Sequence of chain 1.A:
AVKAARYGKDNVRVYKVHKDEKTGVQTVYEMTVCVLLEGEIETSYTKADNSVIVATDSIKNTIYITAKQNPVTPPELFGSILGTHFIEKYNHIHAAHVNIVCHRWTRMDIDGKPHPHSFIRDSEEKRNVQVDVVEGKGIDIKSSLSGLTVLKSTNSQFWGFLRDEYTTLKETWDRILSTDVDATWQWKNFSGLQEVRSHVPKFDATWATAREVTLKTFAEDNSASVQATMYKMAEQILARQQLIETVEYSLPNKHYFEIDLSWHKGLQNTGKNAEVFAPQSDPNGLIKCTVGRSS

This protein binds this small molecule.
Small molecule (SMILES): Nc1[nH]c(=O)[nH]c(=O)c1N

Sequence of chain 1.B:
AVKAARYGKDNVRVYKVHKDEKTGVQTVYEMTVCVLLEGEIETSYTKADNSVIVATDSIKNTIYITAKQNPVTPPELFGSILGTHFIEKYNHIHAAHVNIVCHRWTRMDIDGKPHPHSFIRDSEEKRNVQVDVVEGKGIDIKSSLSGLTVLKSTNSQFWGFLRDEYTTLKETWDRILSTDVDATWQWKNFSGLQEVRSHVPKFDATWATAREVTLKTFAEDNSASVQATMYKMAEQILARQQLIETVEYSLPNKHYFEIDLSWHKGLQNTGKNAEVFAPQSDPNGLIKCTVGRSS

Binding-site contacts:
Ligand atom C4 contacts residue PHE159 of chain 1.A at 3.2 Å (hydrophobic).
Ligand atom O2 contacts residue PHE159 of chain 1.A at 4.4 Å.
Ligand atom C6 contacts residue ARG176 of chain 1.A at 3.5 Å.
Ligand atom C5 contacts residue PHE159 of chain 1.A at 3.3 Å (hydrophobic).
Ligand atom N1 contacts residue PHE159 of chain 1.A at 4.2 Å.
Ligand atom C6 contacts residue THR57 of chain 1.B at 4.4 Å.
Ligand atom O4 contacts residue TYR8 of chain 1.B at 4.3 Å.
Ligand atom O2 contacts residue ARG176 of chain 1.A at 3.7 Å.
Ligand atom C4 contacts residue THR57 of chain 1.B at 3.9 Å.
Ligand atom C5 contacts residue THR57 of chain 1.B at 3.5 Å.
Ligand atom N6 contacts residue ARG176 of chain 1.A at 2.9 Å (salt-bridge).
Ligand atom N5 contacts residue ASP58 of chain 1.B at 3.7 Å.
Ligand atom N5 contacts residue LEU170 of chain 1.A at 4.3 Å.
Ligand atom N3 contacts residue PHE159 of chain 1.A at 3.5 Å.
Ligand atom N5 contacts residue PHE159 of chain 1.A at 3.5 Å.
Ligand atom O4 contacts residue ILE54 of chain 1.B at 3.7 Å.
Ligand atom C6 contacts residue PHE159 of chain 1.A at 3.7 Å (hydrophobic).
Ligand atom N1 contacts residue ARG176 of chain 1.A at 3.4 Å (salt-bridge).
Ligand atom O2 contacts residue GLN228 of chain 1.A at 4.0 Å.
Ligand atom N5 contacts residue THR57 of chain 1.B at 3.0 Å (h-bond).
Ligand atom N5 contacts residue ALA56 of chain 1.B at 4.0 Å.
Ligand atom N3 contacts residue GLN228 of chain 1.A at 4.4 Å.
Ligand atom O2 contacts residue VAL227 of chain 1.A at 3.2 Å.
Ligand atom O4 contacts residue VAL55 of chain 1.B at 4.2 Å.
Ligand atom C2 contacts residue ARG176 of chain 1.A at 4.0 Å.
Ligand atom O4 contacts residue THR57 of chain 1.B at 3.0 Å (h-bond).
Ligand atom C2 contacts residue PHE159 of chain 1.A at 3.9 Å (hydrophobic).
Ligand atom N6 contacts residue HIS256 of chain 1.A at 4.3 Å.
Ligand atom O4 contacts residue ALA56 of chain 1.B at 3.6 Å.
Ligand atom O4 contacts residue PHE159 of chain 1.A at 3.4 Å.
Ligand atom C2 contacts residue VAL227 of chain 1.A at 4.4 Å (hydrophobic).
Ligand atom N6 contacts residue PHE159 of chain 1.A at 4.0 Å.